Binding-site contacts:
Ligand atom CAK contacts residue MET208 of chain 1.A at 3.8 Å (hydrophobic).
Ligand atom OAB contacts residue THR202 of chain 1.A at 2.6 Å (h-bond).
Ligand atom OAL contacts residue VAL158 of chain 1.A at 4.4 Å.
Ligand atom OAC contacts residue NAI1 of chain 1.E at 3.1 Å.
Ligand atom OAL contacts residue LYS228 of chain 1.A at 4.3 Å.
Ligand atom CAF contacts residue THR202 of chain 1.A at 3.2 Å.
Ligand atom OAD contacts residue ILE164 of chain 1.A at 4.0 Å.
Ligand atom CAI contacts residue NAI1 of chain 1.E at 4.1 Å.
Ligand atom OAD contacts residue LYS228 of chain 1.A at 4.0 Å.
Ligand atom OAC contacts residue SER157 of chain 1.A at 2.5 Å (h-bond).
Ligand atom SAH contacts residue MET167 of chain 1.A at 4.1 Å.
Ligand atom OAB contacts residue LEU212 of chain 1.A at 4.0 Å.
Ligand atom OAL contacts residue MET266 of chain 1.A at 3.6 Å.
Ligand atom CAF contacts residue ILE164 of chain 1.A at 4.1 Å (hydrophobic).
Ligand atom CAG contacts residue ILE164 of chain 1.A at 4.1 Å (hydrophobic).
Ligand atom CAI contacts residue LEU212 of chain 1.A at 4.3 Å (hydrophobic).
Ligand atom CAK contacts residue TYR170 of chain 1.A at 3.4 Å (hydrophobic).
Ligand atom CAI contacts residue THR202 of chain 1.A at 3.7 Å.
Ligand atom CAG contacts residue LEU212 of chain 1.A at 4.0 Å (hydrophobic).
Ligand atom OAC contacts residue TYR170 of chain 1.A at 2.7 Å (h-bond).
Ligand atom OAD contacts residue ARG225 of chain 1.A at 4.4 Å.
Ligand atom CAJ contacts residue NAI1 of chain 1.E at 3.4 Å.
Ligand atom SAH contacts residue SER157 of chain 1.A at 4.4 Å.
Ligand atom CAI contacts residue SER157 of chain 1.A at 4.1 Å.
Ligand atom CAG contacts residue THR202 of chain 1.A at 3.8 Å.
Ligand atom CAJ contacts residue TYR170 of chain 1.A at 3.6 Å (hydrophobic).
Ligand atom OAB contacts residue ARG225 of chain 1.A at 3.2 Å.
Ligand atom SAH contacts residue ALA159 of chain 1.A at 4.0 Å.
Ligand atom CAK contacts residue NAI1 of chain 1.E at 4.2 Å.
Ligand atom CAJ contacts residue SER157 of chain 1.A at 3.8 Å.
Ligand atom OAB contacts residue TYR229 of chain 1.A at 3.7 Å.
Ligand atom SAH contacts residue TYR170 of chain 1.A at 4.2 Å.
Ligand atom OAL contacts residue THR202 of chain 1.A at 3.8 Å.
Ligand atom SAE contacts residue THR202 of chain 1.A at 3.4 Å (h-bond).
Ligand atom OAL contacts residue TYR229 of chain 1.A at 2.8 Å (h-bond).
Ligand atom CAF contacts residue TYR229 of chain 1.A at 3.9 Å (hydrophobic).
Ligand atom OAC contacts residue ALA159 of chain 1.A at 4.2 Å.
Ligand atom CAF contacts residue VAL158 of chain 1.A at 3.7 Å (hydrophobic).
Ligand atom SAE contacts residue ARG225 of chain 1.A at 4.3 Å.
Ligand atom SAE contacts residue TYR229 of chain 1.A at 3.6 Å.

Sequence of chain 1.A:
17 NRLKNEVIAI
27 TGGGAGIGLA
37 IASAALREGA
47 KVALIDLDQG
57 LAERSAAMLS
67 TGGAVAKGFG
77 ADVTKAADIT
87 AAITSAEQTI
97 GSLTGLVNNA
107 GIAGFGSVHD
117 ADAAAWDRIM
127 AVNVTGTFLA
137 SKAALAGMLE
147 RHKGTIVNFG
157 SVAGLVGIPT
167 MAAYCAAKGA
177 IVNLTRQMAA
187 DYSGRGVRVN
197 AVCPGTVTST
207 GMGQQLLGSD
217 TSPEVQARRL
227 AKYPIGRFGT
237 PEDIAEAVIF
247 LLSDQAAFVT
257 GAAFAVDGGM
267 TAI

This small molecule binds to this protein.
Small molecule (SMILES): C[C@H](O)CSCCS(=O)(=O)O